The small molecule below binds the protein below.
Small molecule (SMILES): Nc1ncnc2c1ncn2[C@@H]1O[C@H](CO[P](=O)(O)O[P](=O)(O)NP(=O)(O)O)[C@@H](O)[C@H]1O

Binding-site contacts:
Ligand atom N6 contacts residue GLU161 of chain 1.C at 2.6 Å (salt-bridge).
Ligand atom O2G contacts residue LYS120 of chain 1.C at 2.9 Å (salt-bridge).
Ligand atom PB contacts residue MG1 of chain 1.U at 3.3 Å.
Ligand atom O2B contacts residue MG1 of chain 1.U at 2.1 Å.
Ligand atom O2G contacts residue ADX1 of chain 1.S at 3.1 Å (h-bond).
Ligand atom N3B contacts residue BO31 of chain 1.V at 3.0 Å (h-bond).
Ligand atom O3G contacts residue ADX1 of chain 1.S at 2.6 Å (h-bond).
Ligand atom O1B contacts residue LYS18 of chain 1.C at 2.5 Å (salt-bridge).
Ligand atom N3B contacts residue GLY15 of chain 1.C at 3.0 Å (h-bond).
Ligand atom O3G contacts residue LEU122 of chain 1.C at 3.5 Å.
Ligand atom O1G contacts residue LYS18 of chain 1.C at 2.6 Å (salt-bridge).
Ligand atom O3G contacts residue SER14 of chain 1.C at 2.9 Å (h-bond).
Ligand atom O3A contacts residue LYS18 of chain 1.C at 3.5 Å (salt-bridge).
Ligand atom O1B contacts residue GLY17 of chain 1.C at 3.2 Å (h-bond).
Ligand atom O3' contacts residue PRO119 of chain 1.C at 3.2 Å.
Ligand atom O5' contacts residue THR20 of chain 1.C at 3.5 Å (h-bond).
Ligand atom O3A contacts residue GLY17 of chain 1.C at 3.0 Å (h-bond).
Ligand atom C4' contacts residue ARG117 of chain 1.C at 3.3 Å.
Ligand atom O2B contacts residue LYS18 of chain 1.C at 3.5 Å (salt-bridge).
Ligand atom O1A contacts residue THR19 of chain 1.C at 3.3 Å (h-bond).
Ligand atom C2 contacts residue ARG117 of chain 1.C at 3.3 Å.
Ligand atom O1A contacts residue THR20 of chain 1.C at 2.7 Å (h-bond).
Ligand atom O2A contacts residue BO31 of chain 1.V at 2.8 Å (h-bond).
Ligand atom PG contacts residue ADX1 of chain 1.S at 3.2 Å.
Ligand atom N6 contacts residue THR153 of chain 1.C at 3.4 Å (h-bond).
Ligand atom PG contacts residue MG1 of chain 1.U at 3.3 Å.
Ligand atom O2G contacts residue MG1 of chain 1.U at 2.1 Å.
Ligand atom O1G contacts residue ADX1 of chain 1.S at 3.1 Å (h-bond).
Ligand atom O3G contacts residue BO31 of chain 1.V at 3.5 Å (h-bond).
Ligand atom N3 contacts residue ARG117 of chain 1.C at 3.4 Å.
Ligand atom N6 contacts residue MET156 of chain 1.C at 3.0 Å (h-bond).
Ligand atom N1 contacts residue ARG117 of chain 1.C at 3.5 Å (salt-bridge).
Ligand atom O2B contacts residue THR19 of chain 1.C at 3.0 Å (h-bond).
Ligand atom C2' contacts residue THR20 of chain 1.C at 3.3 Å.
Ligand atom N1 contacts residue THR153 of chain 1.C at 3.5 Å (h-bond).
Ligand atom O3G contacts residue LYS120 of chain 1.C at 3.4 Å (salt-bridge).
Ligand atom PB contacts residue LYS18 of chain 1.C at 3.5 Å.
Ligand atom O1B contacts residue ALA16 of chain 1.C at 3.4 Å (h-bond).
Ligand atom O1A contacts residue GLY17 of chain 1.C at 3.5 Å.
Ligand atom C5' contacts residue ARG117 of chain 1.C at 3.4 Å.

Sequence of chain 1.C:
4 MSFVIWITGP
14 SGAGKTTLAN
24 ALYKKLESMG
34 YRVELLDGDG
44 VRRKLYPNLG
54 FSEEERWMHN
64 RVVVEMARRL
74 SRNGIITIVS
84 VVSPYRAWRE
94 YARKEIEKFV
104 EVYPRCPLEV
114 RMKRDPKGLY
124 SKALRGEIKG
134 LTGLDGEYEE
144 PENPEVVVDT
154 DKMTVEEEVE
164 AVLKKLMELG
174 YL